Sequence of chain 1.B:
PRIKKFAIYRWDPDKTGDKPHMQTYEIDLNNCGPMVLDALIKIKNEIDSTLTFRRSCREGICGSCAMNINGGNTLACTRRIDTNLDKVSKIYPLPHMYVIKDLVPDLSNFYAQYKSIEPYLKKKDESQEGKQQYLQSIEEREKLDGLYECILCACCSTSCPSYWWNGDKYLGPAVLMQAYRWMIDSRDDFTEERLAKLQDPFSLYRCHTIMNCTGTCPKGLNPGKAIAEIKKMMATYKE

Binding-site contacts:
Ligand atom O contacts residue TRP173 of chain 1.B at 2.6 Å (h-bond).
Ligand atom C7 contacts residue TRP173 of chain 1.B at 3.7 Å (hydrophobic).
Ligand atom C12 contacts residue ILE27 of chain 1.C at 3.6 Å (hydrophobic).
Ligand atom I contacts residue ARG43 of chain 1.C at 4.0 Å.
Ligand atom C11 contacts residue TRP172 of chain 1.B at 4.0 Å (hydrophobic).
Ligand atom C4 contacts residue ARG43 of chain 1.C at 3.6 Å.
Ligand atom C2 contacts residue TYR58 of chain 1.D at 3.7 Å (hydrophobic).
Ligand atom C8 contacts residue ILE40 of chain 1.C at 4.2 Å (hydrophobic).
Ligand atom C13 contacts residue TRP173 of chain 1.B at 3.7 Å (hydrophobic).
Ligand atom C4 contacts residue SER39 of chain 1.C at 3.2 Å.
Ligand atom C7 contacts residue TYR58 of chain 1.D at 3.1 Å (hydrophobic).
Ligand atom N contacts residue TRP173 of chain 1.B at 4.1 Å.
Ligand atom C6 contacts residue ILE218 of chain 1.B at 3.9 Å (hydrophobic).
Ligand atom N contacts residue TYR58 of chain 1.D at 3.3 Å (h-bond).
Ligand atom C5 contacts residue ARG43 of chain 1.C at 3.6 Å.
Ligand atom C6 contacts residue ARG43 of chain 1.C at 3.5 Å.
Ligand atom C11 contacts residue ILE40 of chain 1.C at 4.2 Å (hydrophobic).
Ligand atom C10 contacts residue MET36 of chain 1.C at 3.7 Å (hydrophobic).
Ligand atom I contacts residue SER170 of chain 1.B at 3.4 Å.
Ligand atom C1 contacts residue ILE218 of chain 1.B at 3.7 Å (hydrophobic).
Ligand atom C10 contacts residue ILE40 of chain 1.C at 3.9 Å (hydrophobic).
Ligand atom C9 contacts residue PRO169 of chain 1.B at 3.9 Å (hydrophobic).
Ligand atom O contacts residue PRO169 of chain 1.B at 4.1 Å.
Ligand atom C11 contacts residue MET36 of chain 1.C at 3.9 Å (hydrophobic).
Ligand atom C2 contacts residue ARG43 of chain 1.C at 3.9 Å.
Ligand atom C6 contacts residue HIS216 of chain 1.B at 3.5 Å.
Ligand atom C1 contacts residue HIS216 of chain 1.B at 4.1 Å.
Ligand atom C3 contacts residue SER39 of chain 1.C at 4.1 Å.
Ligand atom I contacts residue HIS216 of chain 1.B at 3.8 Å.
Ligand atom I contacts residue ILE218 of chain 1.B at 4.2 Å.
Ligand atom C9 contacts residue ILE40 of chain 1.C at 3.8 Å (hydrophobic).
Ligand atom C12 contacts residue TRP173 of chain 1.B at 4.0 Å (hydrophobic).
Ligand atom C1 contacts residue ARG43 of chain 1.C at 3.4 Å.
Ligand atom O contacts residue TYR58 of chain 1.D at 3.0 Å (h-bond).
Ligand atom I contacts residue TRP173 of chain 1.B at 4.0 Å.
Ligand atom C11 contacts residue ILE27 of chain 1.C at 4.1 Å (hydrophobic).
Ligand atom C5 contacts residue SER39 of chain 1.C at 3.4 Å.
Ligand atom C10 contacts residue PRO169 of chain 1.B at 3.8 Å (hydrophobic).
Ligand atom I contacts residue ASP57 of chain 1.D at 3.8 Å.
Ligand atom C4 contacts residue ILE40 of chain 1.C at 4.0 Å (hydrophobic).

Sequence of chain 1.D:
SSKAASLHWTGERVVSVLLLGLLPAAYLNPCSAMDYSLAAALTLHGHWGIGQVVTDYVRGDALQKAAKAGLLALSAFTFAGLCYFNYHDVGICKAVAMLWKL

The small molecule below binds the protein below.
Small molecule (SMILES): O=C(Nc1ccccc1)c1ccccc1I

Sequence of chain 1.C:
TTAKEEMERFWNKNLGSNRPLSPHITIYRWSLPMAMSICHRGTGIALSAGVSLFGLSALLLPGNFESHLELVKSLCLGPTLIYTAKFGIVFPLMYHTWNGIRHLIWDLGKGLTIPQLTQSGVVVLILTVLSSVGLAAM